Sequence of chain 1.B:
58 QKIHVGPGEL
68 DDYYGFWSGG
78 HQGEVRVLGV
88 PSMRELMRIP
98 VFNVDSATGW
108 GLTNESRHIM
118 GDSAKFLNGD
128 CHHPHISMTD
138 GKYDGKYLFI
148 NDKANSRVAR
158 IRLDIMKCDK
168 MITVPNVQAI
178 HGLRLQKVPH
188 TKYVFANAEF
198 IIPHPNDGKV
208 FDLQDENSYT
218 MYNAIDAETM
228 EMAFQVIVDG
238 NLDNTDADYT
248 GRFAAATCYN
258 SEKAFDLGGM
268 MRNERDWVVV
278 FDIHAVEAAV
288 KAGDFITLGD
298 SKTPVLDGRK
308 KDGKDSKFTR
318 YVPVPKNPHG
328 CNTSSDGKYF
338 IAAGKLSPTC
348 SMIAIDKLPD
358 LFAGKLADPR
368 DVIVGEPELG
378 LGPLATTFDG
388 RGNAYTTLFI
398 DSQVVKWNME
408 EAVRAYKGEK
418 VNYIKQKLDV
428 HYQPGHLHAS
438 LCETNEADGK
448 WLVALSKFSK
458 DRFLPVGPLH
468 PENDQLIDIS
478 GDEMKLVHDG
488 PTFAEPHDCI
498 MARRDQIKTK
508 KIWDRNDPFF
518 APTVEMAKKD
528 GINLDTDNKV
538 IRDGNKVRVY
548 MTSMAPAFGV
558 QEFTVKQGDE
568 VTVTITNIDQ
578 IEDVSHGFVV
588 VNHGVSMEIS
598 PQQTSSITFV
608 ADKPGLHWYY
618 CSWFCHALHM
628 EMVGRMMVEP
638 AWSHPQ

Binding-site contacts:
Ligand atom CE1 contacts residue GLN643 of chain 1.B at 4.3 Å.
Ligand atom CD2 contacts residue GLN643 of chain 1.B at 4.5 Å.
Ligand atom CG contacts residue GLN643 of chain 1.B at 3.8 Å.
Ligand atom N contacts residue PRO642 of chain 1.B at 4.2 Å.
Ligand atom CD1 contacts residue GLN643 of chain 1.B at 3.7 Å.
Ligand atom C contacts residue GLN643 of chain 1.B at 4.2 Å.
Ligand atom N contacts residue GLN643 of chain 1.B at 2.9 Å.
Ligand atom CD1 contacts residue PRO642 of chain 1.B at 3.9 Å (hydrophobic).
Ligand atom CA contacts residue GLN643 of chain 1.B at 3.1 Å.
Ligand atom CB contacts residue GLN643 of chain 1.B at 4.0 Å.
Ligand atom CE1 contacts residue PRO642 of chain 1.B at 3.9 Å (hydrophobic).

This small molecule binds to this protein.
Small molecule (SMILES): N[C@@H](Cc1ccccc1)C(=O)O